Sequence of chain 1.L:
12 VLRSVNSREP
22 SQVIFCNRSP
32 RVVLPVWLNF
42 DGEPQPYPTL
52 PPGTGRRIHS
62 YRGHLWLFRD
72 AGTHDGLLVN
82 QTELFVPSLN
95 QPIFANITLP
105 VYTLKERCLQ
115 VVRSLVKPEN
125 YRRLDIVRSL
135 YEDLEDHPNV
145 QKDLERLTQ

The protein below binds the small molecule below.
Small molecule (SMILES): Cc1cc(CC(=O)N2C[C@H](O)C[C@H]2C(=O)NCc2ccc(N(O)O)cc2)on1

Binding-site contacts:
Ligand atom CD2 contacts residue TRP38 of chain 1.L at 3.6 Å (hydrophobic).
Ligand atom CAY contacts residue TYR48 of chain 1.L at 3.6 Å (hydrophobic).
Ligand atom NAR contacts residue HIS60 of chain 1.L at 2.8 Å (h-bond).
Ligand atom OAD contacts residue ARG57 of chain 1.L at 3.5 Å (salt-bridge).
Ligand atom OAD contacts residue PRO49 of chain 1.L at 3.6 Å.
Ligand atom NBB contacts residue ARG57 of chain 1.L at 3.7 Å.
Ligand atom OD1 contacts residue HIS65 of chain 1.L at 2.5 Å (h-bond).
Ligand atom CAG contacts residue TYR48 of chain 1.L at 3.5 Å (hydrophobic).
Ligand atom CD2 contacts residue HIS65 of chain 1.L at 3.5 Å.
Ligand atom NAQ contacts residue TYR62 of chain 1.L at 3.7 Å.
Ligand atom OAS contacts residue TYR48 of chain 1.L at 3.8 Å.
Ligand atom NBB contacts residue PRO49 of chain 1.L at 3.8 Å.
Ligand atom CAG contacts residue ILE59 of chain 1.L at 3.5 Å (hydrophobic).
Ligand atom C contacts residue TYR48 of chain 1.L at 3.5 Å (hydrophobic).
Ligand atom CAY contacts residue ILE59 of chain 1.L at 3.8 Å (hydrophobic).
Ligand atom CAW contacts residue TYR62 of chain 1.L at 3.4 Å (hydrophobic).
Ligand atom OAS contacts residue ILE59 of chain 1.L at 3.7 Å.
Ligand atom CB contacts residue TRP67 of chain 1.L at 3.6 Å (hydrophobic).
Ligand atom NAQ contacts residue HIS65 of chain 1.L at 3.5 Å.
Ligand atom NAQ contacts residue PHE41 of chain 1.L at 3.6 Å.
Ligand atom OAT contacts residue HIS65 of chain 1.L at 3.1 Å.
Ligand atom CG contacts residue TRP67 of chain 1.L at 3.8 Å (hydrophobic).
Ligand atom CA contacts residue HIS60 of chain 1.L at 3.2 Å.
Ligand atom NBB contacts residue ILE59 of chain 1.L at 3.7 Å.
Ligand atom CAL contacts residue HIS60 of chain 1.L at 3.8 Å.
Ligand atom OAS contacts residue ARG57 of chain 1.L at 3.0 Å (salt-bridge).
Ligand atom OAT contacts residue PHE41 of chain 1.L at 3.5 Å.
Ligand atom OD1 contacts residue SER61 of chain 1.L at 2.7 Å (h-bond).
Ligand atom OD1 contacts residue TYR62 of chain 1.L at 3.8 Å.
Ligand atom O contacts residue TYR48 of chain 1.L at 2.6 Å (h-bond).
Ligand atom C contacts residue HIS60 of chain 1.L at 3.5 Å.
Ligand atom CAK contacts residue TYR62 of chain 1.L at 3.7 Å (hydrophobic).
Ligand atom CB contacts residue TYR48 of chain 1.L at 3.7 Å (hydrophobic).
Ligand atom CAA contacts residue TYR62 of chain 1.L at 3.5 Å (hydrophobic).
Ligand atom CG contacts residue HIS65 of chain 1.L at 3.4 Å.
Ligand atom CAE contacts residue HIS60 of chain 1.L at 3.7 Å.
Ligand atom CB contacts residue HIS60 of chain 1.L at 3.5 Å.
Ligand atom CAE contacts residue TYR48 of chain 1.L at 3.6 Å (hydrophobic).
Ligand atom CAX contacts residue TYR48 of chain 1.L at 3.8 Å (hydrophobic).
Ligand atom CG contacts residue TRP38 of chain 1.L at 3.7 Å (hydrophobic).